Sequence of chain 49.F:
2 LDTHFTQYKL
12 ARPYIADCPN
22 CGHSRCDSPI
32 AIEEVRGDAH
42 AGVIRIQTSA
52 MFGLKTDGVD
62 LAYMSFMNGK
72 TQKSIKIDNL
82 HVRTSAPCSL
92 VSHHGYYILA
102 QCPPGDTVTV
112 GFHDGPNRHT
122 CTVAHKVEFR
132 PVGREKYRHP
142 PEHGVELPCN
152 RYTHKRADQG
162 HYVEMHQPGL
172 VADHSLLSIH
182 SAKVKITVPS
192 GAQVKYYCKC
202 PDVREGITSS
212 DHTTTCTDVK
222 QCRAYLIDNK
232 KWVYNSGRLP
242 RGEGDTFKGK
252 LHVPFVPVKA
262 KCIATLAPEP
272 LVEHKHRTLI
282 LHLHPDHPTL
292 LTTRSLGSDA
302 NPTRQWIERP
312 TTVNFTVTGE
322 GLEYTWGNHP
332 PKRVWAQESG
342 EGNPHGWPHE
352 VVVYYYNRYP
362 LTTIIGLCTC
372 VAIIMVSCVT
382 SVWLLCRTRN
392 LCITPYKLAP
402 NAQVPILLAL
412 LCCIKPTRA

The protein below binds the small molecule below.
Small molecule (SMILES): O=C(O)[C@@H]1O[C@H](O[C@H]2[C@@H](OS(=O)(=O)O)O[C@@H](O)[C@H](NS(=O)(=O)O)[C@H]2O)[C@@H](OS(=O)(=O)O)[C@H](O)[C@@H]1O

Sequence of chain 49.D:
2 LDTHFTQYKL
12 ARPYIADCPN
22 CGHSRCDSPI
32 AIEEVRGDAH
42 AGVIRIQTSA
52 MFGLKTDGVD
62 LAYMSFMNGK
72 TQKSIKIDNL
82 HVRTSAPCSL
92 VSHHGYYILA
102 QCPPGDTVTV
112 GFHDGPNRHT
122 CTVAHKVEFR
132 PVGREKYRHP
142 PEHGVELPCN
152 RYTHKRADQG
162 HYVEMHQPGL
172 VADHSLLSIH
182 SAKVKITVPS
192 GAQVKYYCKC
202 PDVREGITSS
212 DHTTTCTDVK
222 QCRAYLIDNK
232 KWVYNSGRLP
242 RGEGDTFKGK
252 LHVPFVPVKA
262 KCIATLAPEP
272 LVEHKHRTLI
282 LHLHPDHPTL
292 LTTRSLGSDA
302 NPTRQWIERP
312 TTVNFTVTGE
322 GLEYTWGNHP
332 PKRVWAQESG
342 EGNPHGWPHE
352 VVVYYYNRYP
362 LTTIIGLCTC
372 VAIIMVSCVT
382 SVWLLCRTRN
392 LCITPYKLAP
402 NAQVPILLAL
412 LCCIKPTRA

Binding-site contacts:
Ligand atom OAH contacts residue HIS82 of chain 49.D at 3.1 Å (h-bond).
Ligand atom OAF contacts residue HIS82 of chain 49.D at 3.2 Å (h-bond).
Ligand atom OAB contacts residue HIS114 of chain 49.H at 3.3 Å.
Ligand atom O1 contacts residue HIS114 of chain 49.H at 2.8 Å (h-bond).
Ligand atom O1 contacts residue HIS82 of chain 49.H at 3.6 Å.
Ligand atom OBA contacts residue HIS114 of chain 49.D at 3.0 Å (h-bond).
Ligand atom C4 contacts residue ASN80 of chain 49.D at 4.0 Å.
Ligand atom SAG contacts residue HIS82 of chain 49.D at 3.7 Å.
Ligand atom C2 contacts residue HIS82 of chain 49.D at 4.2 Å.
Ligand atom O6B contacts residue ASN80 of chain 49.D at 3.0 Å (h-bond).
Ligand atom SBB contacts residue HIS114 of chain 49.D at 4.2 Å.
Ligand atom SBG contacts residue HIS82 of chain 49.F at 4.0 Å.
Ligand atom OBH contacts residue HIS114 of chain 49.F at 3.1 Å (h-bond).
Ligand atom N2 contacts residue HIS114 of chain 49.H at 4.1 Å.
Ligand atom O3 contacts residue HIS82 of chain 49.D at 3.9 Å.
Ligand atom OAB contacts residue ARG119 of chain 49.H at 3.5 Å.
Ligand atom OAH contacts residue ASN80 of chain 49.D at 3.2 Å (h-bond).
Ligand atom OBF contacts residue HIS82 of chain 49.F at 3.9 Å.
Ligand atom C1 contacts residue HIS82 of chain 49.H at 3.7 Å.
Ligand atom C6 contacts residue ASN80 of chain 49.D at 3.8 Å.
Ligand atom O2 contacts residue HIS82 of chain 49.F at 4.0 Å.
Ligand atom C3 contacts residue HIS82 of chain 49.D at 4.3 Å.
Ligand atom O3 contacts residue HIS114 of chain 49.D at 3.3 Å (h-bond).
Ligand atom OBF contacts residue HIS114 of chain 49.F at 3.9 Å.
Ligand atom OAF contacts residue HIS114 of chain 49.H at 4.1 Å.
Ligand atom C5 contacts residue HIS82 of chain 49.H at 4.0 Å.
Ligand atom SAG contacts residue HIS114 of chain 49.H at 4.1 Å.
Ligand atom OBE contacts residue HIS82 of chain 49.F at 2.9 Å (h-bond).
Ligand atom OBA contacts residue HIS82 of chain 49.D at 4.3 Å.
Ligand atom SBG contacts residue HIS114 of chain 49.F at 3.5 Å (h-bond).
Ligand atom OBI contacts residue HIS82 of chain 49.F at 2.9 Å.
Ligand atom OBC contacts residue HIS82 of chain 49.F at 3.2 Å (h-bond).
Ligand atom C1 contacts residue HIS114 of chain 49.H at 3.5 Å.
Ligand atom OBC contacts residue HIS114 of chain 49.D at 4.1 Å.
Ligand atom SBB contacts residue HIS82 of chain 49.F at 3.5 Å (h-bond).
Ligand atom O4 contacts residue HIS114 of chain 49.D at 3.6 Å.
Ligand atom SAG contacts residue ASN80 of chain 49.D at 4.3 Å.
Ligand atom O4 contacts residue ASN80 of chain 49.D at 3.1 Å (h-bond).
Ligand atom OBI contacts residue HIS114 of chain 49.F at 3.0 Å (h-bond).
Ligand atom O5 contacts residue HIS82 of chain 49.H at 3.2 Å (h-bond).

Sequence of chain 49.H:
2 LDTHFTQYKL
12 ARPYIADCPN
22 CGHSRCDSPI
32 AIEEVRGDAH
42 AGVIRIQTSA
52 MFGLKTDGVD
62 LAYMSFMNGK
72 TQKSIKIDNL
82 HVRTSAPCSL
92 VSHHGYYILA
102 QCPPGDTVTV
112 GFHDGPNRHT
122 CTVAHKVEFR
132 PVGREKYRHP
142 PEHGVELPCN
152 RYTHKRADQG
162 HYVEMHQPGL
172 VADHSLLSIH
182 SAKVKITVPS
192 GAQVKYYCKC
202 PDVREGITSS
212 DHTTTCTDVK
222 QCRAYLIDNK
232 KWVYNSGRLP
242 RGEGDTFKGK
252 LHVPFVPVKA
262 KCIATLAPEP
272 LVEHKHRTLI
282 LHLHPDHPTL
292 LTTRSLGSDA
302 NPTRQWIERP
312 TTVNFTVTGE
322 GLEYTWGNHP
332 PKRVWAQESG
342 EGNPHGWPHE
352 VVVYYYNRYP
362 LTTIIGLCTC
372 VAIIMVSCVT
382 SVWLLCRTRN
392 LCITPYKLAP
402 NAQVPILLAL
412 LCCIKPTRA